Sequence of chain 1.B:
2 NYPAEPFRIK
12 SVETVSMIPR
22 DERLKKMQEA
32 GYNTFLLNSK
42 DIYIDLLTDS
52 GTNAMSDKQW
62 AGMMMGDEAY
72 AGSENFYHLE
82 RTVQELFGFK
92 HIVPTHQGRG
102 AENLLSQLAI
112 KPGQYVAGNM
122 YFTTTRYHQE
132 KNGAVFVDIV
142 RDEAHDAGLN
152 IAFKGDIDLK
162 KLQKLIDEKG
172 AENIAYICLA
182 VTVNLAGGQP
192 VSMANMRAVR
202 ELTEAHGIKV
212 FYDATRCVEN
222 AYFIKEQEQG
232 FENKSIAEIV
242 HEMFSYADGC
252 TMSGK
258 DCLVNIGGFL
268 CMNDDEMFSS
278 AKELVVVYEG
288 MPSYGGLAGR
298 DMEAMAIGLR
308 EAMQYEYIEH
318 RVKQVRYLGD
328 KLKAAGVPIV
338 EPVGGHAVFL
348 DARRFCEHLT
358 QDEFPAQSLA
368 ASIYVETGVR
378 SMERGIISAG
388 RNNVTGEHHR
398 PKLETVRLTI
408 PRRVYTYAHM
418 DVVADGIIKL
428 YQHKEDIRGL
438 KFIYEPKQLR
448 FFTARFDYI

Binding-site contacts:
Ligand atom C contacts residue SER40 of chain 1.B at 3.6 Å.
Ligand atom C2 contacts residue ASP68 of chain 1.A at 3.8 Å.
Ligand atom C1 contacts residue SER40 of chain 1.B at 3.3 Å.
Ligand atom O contacts residue SER40 of chain 1.B at 3.8 Å.
Ligand atom N contacts residue ASP68 of chain 1.A at 3.8 Å.
Ligand atom O contacts residue SER17 of chain 1.B at 3.2 Å (h-bond).
Ligand atom C1 contacts residue THR15 of chain 1.B at 4.5 Å.
Ligand atom C2 contacts residue GLU14 of chain 1.B at 3.4 Å.
Ligand atom C1 contacts residue ARG9 of chain 2.A at 3.8 Å.
Ligand atom C1 contacts residue LYS41 of chain 1.B at 4.2 Å.
Ligand atom C2 contacts residue SER40 of chain 1.B at 3.4 Å.
Ligand atom C contacts residue ILE43 of chain 1.B at 4.3 Å (hydrophobic).
Ligand atom O contacts residue ILE43 of chain 1.B at 3.5 Å (h-bond).
Ligand atom O contacts residue LYS41 of chain 1.B at 3.5 Å (salt-bridge).
Ligand atom C3 contacts residue LYS41 of chain 1.B at 4.0 Å.
Ligand atom C3 contacts residue THR15 of chain 1.B at 4.4 Å.
Ligand atom N contacts residue SER40 of chain 1.B at 4.1 Å.
Ligand atom O contacts residue THR15 of chain 1.B at 4.0 Å.
Ligand atom O contacts residue VAL16 of chain 1.B at 3.3 Å.
Ligand atom C4 contacts residue SER40 of chain 1.B at 4.5 Å.
Ligand atom C1 contacts residue ILE43 of chain 1.B at 4.2 Å (hydrophobic).
Ligand atom N contacts residue LYS41 of chain 1.B at 4.5 Å.
Ligand atom C1 contacts residue GLU14 of chain 1.B at 4.2 Å.
Ligand atom C contacts residue VAL16 of chain 1.B at 4.0 Å (hydrophobic).
Ligand atom C4 contacts residue THR15 of chain 1.B at 3.8 Å.
Ligand atom N contacts residue GLU14 of chain 1.B at 3.7 Å.
Ligand atom C contacts residue SER17 of chain 1.B at 4.3 Å.
Ligand atom C contacts residue THR15 of chain 1.B at 3.9 Å.
Ligand atom C2 contacts residue ARG9 of chain 2.A at 4.2 Å.
Ligand atom C contacts residue LYS41 of chain 1.B at 3.7 Å.
Ligand atom C4 contacts residue LYS41 of chain 1.B at 3.6 Å.

This protein binds this small molecule.
Small molecule (SMILES): Oc1ccncc1

Sequence of chain 1.A:
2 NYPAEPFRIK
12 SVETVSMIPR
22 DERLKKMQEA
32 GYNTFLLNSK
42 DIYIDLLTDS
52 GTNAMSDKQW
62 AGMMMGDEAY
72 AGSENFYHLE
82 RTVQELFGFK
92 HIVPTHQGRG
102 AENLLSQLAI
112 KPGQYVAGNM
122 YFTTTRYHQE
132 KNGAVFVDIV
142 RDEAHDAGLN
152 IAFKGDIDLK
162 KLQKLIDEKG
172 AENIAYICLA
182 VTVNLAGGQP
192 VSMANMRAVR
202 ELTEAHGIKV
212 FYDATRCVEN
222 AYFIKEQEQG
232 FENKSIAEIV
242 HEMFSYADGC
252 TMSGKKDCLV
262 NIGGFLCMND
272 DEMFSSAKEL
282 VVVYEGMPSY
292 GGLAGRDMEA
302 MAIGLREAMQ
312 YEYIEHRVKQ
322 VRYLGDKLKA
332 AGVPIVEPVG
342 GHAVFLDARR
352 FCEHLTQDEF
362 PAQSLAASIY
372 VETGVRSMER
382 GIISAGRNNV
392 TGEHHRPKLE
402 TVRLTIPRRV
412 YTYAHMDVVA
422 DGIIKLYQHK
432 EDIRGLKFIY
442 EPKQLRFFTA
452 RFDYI

Sequence of chain 2.A:
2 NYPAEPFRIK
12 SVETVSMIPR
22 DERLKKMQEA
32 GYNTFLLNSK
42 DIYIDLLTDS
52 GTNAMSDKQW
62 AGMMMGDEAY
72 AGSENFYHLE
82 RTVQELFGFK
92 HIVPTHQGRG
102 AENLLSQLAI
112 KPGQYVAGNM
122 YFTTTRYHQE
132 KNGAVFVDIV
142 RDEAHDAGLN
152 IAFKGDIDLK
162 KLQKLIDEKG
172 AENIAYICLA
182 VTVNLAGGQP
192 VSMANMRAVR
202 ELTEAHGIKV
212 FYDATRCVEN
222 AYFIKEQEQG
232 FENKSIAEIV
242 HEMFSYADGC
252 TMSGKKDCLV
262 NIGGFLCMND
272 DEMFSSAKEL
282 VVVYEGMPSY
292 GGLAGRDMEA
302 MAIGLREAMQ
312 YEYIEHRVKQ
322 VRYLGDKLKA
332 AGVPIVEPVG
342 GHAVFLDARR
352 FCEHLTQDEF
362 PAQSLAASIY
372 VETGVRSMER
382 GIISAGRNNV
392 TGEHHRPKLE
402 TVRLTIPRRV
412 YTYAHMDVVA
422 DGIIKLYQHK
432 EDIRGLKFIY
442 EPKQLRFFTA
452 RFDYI